Sequence of chain 1.J:
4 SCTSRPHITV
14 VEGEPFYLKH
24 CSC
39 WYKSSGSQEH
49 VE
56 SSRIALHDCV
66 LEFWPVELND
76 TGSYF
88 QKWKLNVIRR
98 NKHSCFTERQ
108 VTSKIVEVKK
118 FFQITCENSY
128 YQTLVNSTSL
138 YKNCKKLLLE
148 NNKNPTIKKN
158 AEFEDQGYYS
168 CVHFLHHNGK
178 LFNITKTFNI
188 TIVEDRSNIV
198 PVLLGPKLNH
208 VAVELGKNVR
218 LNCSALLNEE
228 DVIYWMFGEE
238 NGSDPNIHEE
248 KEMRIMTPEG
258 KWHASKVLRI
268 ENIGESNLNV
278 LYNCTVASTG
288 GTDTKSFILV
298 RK

A protein and the small-molecule ligand that binds it are described below.
Small molecule (SMILES): CC(=O)N[C@H]1[C@H](O[C@H]2[C@H](O)[C@@H](NC(C)=O)CO[C@@H]2CO)O[C@H](CO)[C@@H](O[C@@H]2O[C@H](CO)[C@@H](O)[C@H](O)[C@@H]2O)[C@@H]1O

Binding-site contacts:
Ligand atom C8 contacts residue VAL169 of chain 1.J at 3.7 Å (hydrophobic).
Ligand atom C7 contacts residue ASN180 of chain 1.J at 3.8 Å.
Ligand atom C4 contacts residue LYS99 of chain 1.J at 3.8 Å.
Ligand atom C5 contacts residue LYS99 of chain 1.J at 4.1 Å.
Ligand atom O6 contacts residue SER101 of chain 1.J at 4.2 Å.
Ligand atom O2 contacts residue LYS99 of chain 1.J at 3.6 Å.
Ligand atom O3 contacts residue HIS100 of chain 1.J at 3.4 Å (h-bond).
Ligand atom C8 contacts residue PHE171 of chain 1.J at 3.8 Å (hydrophobic).
Ligand atom O5 contacts residue ASN180 of chain 1.J at 2.3 Å (h-bond).
Ligand atom C6 contacts residue LYS99 of chain 1.J at 3.4 Å.
Ligand atom C3 contacts residue HIS100 of chain 1.J at 4.3 Å.
Ligand atom O3 contacts residue LYS99 of chain 1.J at 4.2 Å.
Ligand atom C7 contacts residue PHE171 of chain 1.J at 3.8 Å (hydrophobic).
Ligand atom O7 contacts residue ASN180 of chain 1.J at 4.0 Å.
Ligand atom N2 contacts residue VAL169 of chain 1.J at 4.2 Å.
Ligand atom C1 contacts residue ASN180 of chain 1.J at 1.4 Å.
Ligand atom C8 contacts residue TYR138 of chain 1.J at 4.0 Å (hydrophobic).
Ligand atom C1 contacts residue LYS99 of chain 1.J at 4.2 Å.
Ligand atom C4 contacts residue ASN180 of chain 1.J at 4.2 Å.
Ligand atom O7 contacts residue PHE171 of chain 1.J at 3.4 Å.
Ligand atom O3 contacts residue LYS99 of chain 1.J at 4.3 Å.
Ligand atom O6 contacts residue LYS99 of chain 1.J at 4.3 Å.
Ligand atom N2 contacts residue ASN180 of chain 1.J at 3.0 Å (h-bond).
Ligand atom O6 contacts residue GLY16 of chain 1.J at 3.4 Å (h-bond).
Ligand atom C3 contacts residue LYS99 of chain 1.J at 4.3 Å.
Ligand atom O4 contacts residue LYS99 of chain 1.J at 4.1 Å.
Ligand atom C7 contacts residue VAL169 of chain 1.J at 4.1 Å (hydrophobic).
Ligand atom C2 contacts residue ASN180 of chain 1.J at 2.4 Å.
Ligand atom C5 contacts residue ASN180 of chain 1.J at 3.6 Å.
Ligand atom C2 contacts residue LYS99 of chain 1.J at 3.4 Å.
Ligand atom C3 contacts residue ASN180 of chain 1.J at 3.8 Å.